Binding-site contacts:
Ligand atom O2 contacts residue THR104 of chain 1.A at 3.3 Å (h-bond).
Ligand atom C5 contacts residue THR104 of chain 1.A at 4.2 Å.
Ligand atom N1 contacts residue HIS50 of chain 1.A at 3.3 Å.
Ligand atom C7 contacts residue ASP100 of chain 1.A at 3.5 Å.
Ligand atom N1 contacts residue ASP100 of chain 1.A at 3.3 Å (salt-bridge).
Ligand atom N1 contacts residue GLN53 of chain 1.A at 4.2 Å.
Ligand atom O2 contacts residue ASP100 of chain 1.A at 2.5 Å (salt-bridge).
Ligand atom O1 contacts residue CA1 of chain 1.E at 2.3 Å.
Ligand atom C3 contacts residue GLN53 of chain 1.A at 3.8 Å.
Ligand atom C6 contacts residue CA1 of chain 1.E at 3.2 Å.
Ligand atom C1 contacts residue ASP100 of chain 1.A at 3.3 Å.
Ligand atom O2 contacts residue TYR36 of chain 1.A at 3.2 Å (h-bond).
Ligand atom O1 contacts residue ASP100 of chain 1.A at 4.5 Å.
Ligand atom C1 contacts residue VAL101 of chain 1.A at 3.7 Å (hydrophobic).
Ligand atom C2 contacts residue VAL101 of chain 1.A at 4.4 Å (hydrophobic).
Ligand atom C7 contacts residue CA1 of chain 1.E at 3.3 Å.
Ligand atom C1 contacts residue GLN53 of chain 1.A at 4.0 Å.
Ligand atom C7 contacts residue TYR36 of chain 1.A at 4.0 Å (hydrophobic).
Ligand atom C6 contacts residue THR104 of chain 1.A at 3.6 Å.
Ligand atom O1 contacts residue TYR36 of chain 1.A at 3.3 Å (h-bond).
Ligand atom C2 contacts residue THR104 of chain 1.A at 4.2 Å.
Ligand atom C6 contacts residue TYR36 of chain 1.A at 4.0 Å (hydrophobic).
Ligand atom C7 contacts residue THR104 of chain 1.A at 3.6 Å.
Ligand atom C2 contacts residue GLN53 of chain 1.A at 4.3 Å.
Ligand atom C6 contacts residue ASN107 of chain 1.A at 4.0 Å.
Ligand atom C1 contacts residue CYS62 of chain 1.A at 4.2 Å (hydrophobic).
Ligand atom C1 contacts residue HIS50 of chain 1.A at 3.6 Å.
Ligand atom C2 contacts residue ASP100 of chain 1.A at 3.8 Å.
Ligand atom N1 contacts residue VAL101 of chain 1.A at 3.5 Å.
Ligand atom O2 contacts residue CA1 of chain 1.E at 2.5 Å.
Ligand atom O1 contacts residue THR104 of chain 1.A at 3.2 Å (h-bond).
Ligand atom C2 contacts residue HIS50 of chain 1.A at 4.4 Å.
Ligand atom N1 contacts residue LEU55 of chain 1.A at 4.3 Å.
Ligand atom O1 contacts residue ASN107 of chain 1.A at 2.8 Å (h-bond).
Ligand atom N1 contacts residue CYS62 of chain 1.A at 3.4 Å (h-bond).

The protein below binds the small molecule below.
Small molecule (SMILES): N#Cc1cccc(O)c1O

Sequence of chain 1.A:
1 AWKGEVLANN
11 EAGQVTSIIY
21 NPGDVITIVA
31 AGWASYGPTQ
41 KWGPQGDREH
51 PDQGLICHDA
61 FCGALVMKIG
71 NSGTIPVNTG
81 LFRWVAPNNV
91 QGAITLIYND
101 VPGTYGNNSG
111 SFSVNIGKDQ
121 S